A protein and the small-molecule ligand that binds it are described below.
Small molecule (SMILES): C[C@@H]1C[C@@H](N(C)O)N[C@H]1C(=O)O

Sequence of chain 1.A:
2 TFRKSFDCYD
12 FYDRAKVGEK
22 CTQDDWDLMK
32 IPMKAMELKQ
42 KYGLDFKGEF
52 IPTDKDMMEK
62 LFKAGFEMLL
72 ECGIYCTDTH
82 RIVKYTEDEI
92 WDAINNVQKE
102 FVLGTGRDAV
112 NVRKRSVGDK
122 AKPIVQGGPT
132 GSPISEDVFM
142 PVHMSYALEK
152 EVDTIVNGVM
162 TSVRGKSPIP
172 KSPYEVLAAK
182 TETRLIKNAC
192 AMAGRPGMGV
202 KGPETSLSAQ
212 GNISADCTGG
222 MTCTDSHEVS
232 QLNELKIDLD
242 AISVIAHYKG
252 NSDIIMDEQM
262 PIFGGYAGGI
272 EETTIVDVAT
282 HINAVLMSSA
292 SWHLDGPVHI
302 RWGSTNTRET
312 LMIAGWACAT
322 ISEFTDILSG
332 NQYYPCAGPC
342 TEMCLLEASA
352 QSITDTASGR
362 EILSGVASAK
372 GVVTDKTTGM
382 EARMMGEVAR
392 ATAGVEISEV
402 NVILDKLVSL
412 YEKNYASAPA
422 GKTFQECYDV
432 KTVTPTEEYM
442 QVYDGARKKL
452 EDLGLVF

Binding-site contacts:
Ligand atom C3 contacts residue GLN333 of chain 1.A at 4.1 Å.
Ligand atom C6 contacts residue TYR335 of chain 1.A at 3.2 Å (hydrophobic).
Ligand atom C7 contacts residue GLU259 of chain 1.A at 3.1 Å.
Ligand atom O2 contacts residue MET257 of chain 1.A at 3.5 Å.
Ligand atom C1 contacts residue SER365 of chain 1.A at 3.7 Å.
Ligand atom O1 contacts residue VAL157 of chain 1.A at 3.3 Å.
Ligand atom C2 contacts residue GLN333 of chain 1.A at 3.5 Å.
Ligand atom O1 contacts residue THR131 of chain 1.A at 3.8 Å.
Ligand atom C4 contacts residue GLY132 of chain 1.A at 4.1 Å.
Ligand atom C7 contacts residue GLU229 of chain 1.A at 3.2 Å.
Ligand atom N2 contacts residue GLU205 of chain 1.A at 2.9 Å (salt-bridge).
Ligand atom N1 contacts residue GLU259 of chain 1.A at 3.2 Å (salt-bridge).
Ligand atom C6 contacts residue GLN333 of chain 1.A at 3.4 Å.
Ligand atom N2 contacts residue LYS202 of chain 1.A at 3.6 Å (salt-bridge).
Ligand atom O1 contacts residue LEU295 of chain 1.A at 3.7 Å.
Ligand atom N1 contacts residue LEU295 of chain 1.A at 3.5 Å.
Ligand atom C5 contacts residue GLU205 of chain 1.A at 3.5 Å.
Ligand atom O1 contacts residue SER365 of chain 1.A at 2.6 Å (h-bond).
Ligand atom C7 contacts residue GLU205 of chain 1.A at 4.0 Å.
Ligand atom N1 contacts residue LYS202 of chain 1.A at 2.8 Å (salt-bridge).
Ligand atom C3 contacts residue GLY132 of chain 1.A at 4.0 Å.
Ligand atom C4 contacts residue LYS202 of chain 1.A at 3.5 Å.
Ligand atom C4 contacts residue GLU205 of chain 1.A at 3.0 Å.
Ligand atom N2 contacts residue GLU229 of chain 1.A at 4.1 Å.
Ligand atom C7 contacts residue SER231 of chain 1.A at 3.5 Å.
Ligand atom C5 contacts residue GLU259 of chain 1.A at 3.9 Å.
Ligand atom C1 contacts residue LYS202 of chain 1.A at 1.3 Å.
Ligand atom C3 contacts residue THR131 of chain 1.A at 3.6 Å.
Ligand atom O1 contacts residue LYS202 of chain 1.A at 2.3 Å (salt-bridge).
Ligand atom O2 contacts residue LYS202 of chain 1.A at 2.8 Å (salt-bridge).
Ligand atom C3 contacts residue LYS202 of chain 1.A at 3.3 Å.
Ligand atom N1 contacts residue GLN333 of chain 1.A at 3.6 Å (h-bond).
Ligand atom C5 contacts residue LYS202 of chain 1.A at 3.5 Å.
Ligand atom O2 contacts residue GLU205 of chain 1.A at 2.5 Å (salt-bridge).
Ligand atom C1 contacts residue VAL157 of chain 1.A at 3.5 Å (hydrophobic).
Ligand atom C2 contacts residue LYS202 of chain 1.A at 2.4 Å.
Ligand atom C1 contacts residue LEU295 of chain 1.A at 3.5 Å (hydrophobic).
Ligand atom O2 contacts residue GLU229 of chain 1.A at 3.2 Å.
Ligand atom C6 contacts residue THR131 of chain 1.A at 3.1 Å.
Ligand atom C2 contacts residue LEU295 of chain 1.A at 3.7 Å (hydrophobic).